A small-molecule ligand and the protein it binds are described below.
Small molecule (SMILES): CC(=O)N[C@@H]1[C@@H](O)[C@H](O)[C@@H](CO)O[C@H]1O

Sequence of chain 1.D:
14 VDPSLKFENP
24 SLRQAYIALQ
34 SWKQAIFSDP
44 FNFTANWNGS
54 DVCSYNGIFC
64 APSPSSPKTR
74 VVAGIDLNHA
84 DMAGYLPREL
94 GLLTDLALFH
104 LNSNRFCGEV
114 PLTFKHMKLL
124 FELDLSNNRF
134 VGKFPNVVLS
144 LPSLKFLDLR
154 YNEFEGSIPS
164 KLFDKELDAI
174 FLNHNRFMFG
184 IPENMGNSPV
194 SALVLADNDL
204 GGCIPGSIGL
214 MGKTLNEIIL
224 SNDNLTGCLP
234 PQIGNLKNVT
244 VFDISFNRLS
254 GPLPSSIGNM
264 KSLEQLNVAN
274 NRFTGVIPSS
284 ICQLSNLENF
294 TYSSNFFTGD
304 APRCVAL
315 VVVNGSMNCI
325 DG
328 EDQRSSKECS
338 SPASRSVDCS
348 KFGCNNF

Binding-site contacts:
Ligand atom C5 contacts residue ASN227 of chain 1.D at 3.6 Å.
Ligand atom C8 contacts residue ARG251 of chain 1.D at 3.9 Å.
Ligand atom N2 contacts residue ASN227 of chain 1.D at 3.0 Å (h-bond).
Ligand atom N2 contacts residue ARG251 of chain 1.D at 3.5 Å (salt-bridge).
Ligand atom C7 contacts residue ASN227 of chain 1.D at 4.3 Å.
Ligand atom C3 contacts residue ASN227 of chain 1.D at 3.9 Å.
Ligand atom O7 contacts residue ARG251 of chain 1.D at 2.9 Å (salt-bridge).
Ligand atom O3 contacts residue ARG251 of chain 1.D at 4.3 Å.
Ligand atom O5 contacts residue ASN227 of chain 1.D at 2.3 Å (h-bond).
Ligand atom C1 contacts residue ARG251 of chain 1.D at 4.5 Å.
Ligand atom C4 contacts residue ASN227 of chain 1.D at 4.3 Å.
Ligand atom C7 contacts residue ARG251 of chain 1.D at 3.2 Å.
Ligand atom C1 contacts residue ASN227 of chain 1.D at 1.4 Å.
Ligand atom C2 contacts residue ASN227 of chain 1.D at 2.6 Å.
Ligand atom C1 contacts residue ASP202 of chain 1.D at 3.6 Å.
Ligand atom C2 contacts residue ARG251 of chain 1.D at 3.7 Å.
Ligand atom O5 contacts residue ASP202 of chain 1.D at 4.3 Å.